Sequence of chain 1.D:
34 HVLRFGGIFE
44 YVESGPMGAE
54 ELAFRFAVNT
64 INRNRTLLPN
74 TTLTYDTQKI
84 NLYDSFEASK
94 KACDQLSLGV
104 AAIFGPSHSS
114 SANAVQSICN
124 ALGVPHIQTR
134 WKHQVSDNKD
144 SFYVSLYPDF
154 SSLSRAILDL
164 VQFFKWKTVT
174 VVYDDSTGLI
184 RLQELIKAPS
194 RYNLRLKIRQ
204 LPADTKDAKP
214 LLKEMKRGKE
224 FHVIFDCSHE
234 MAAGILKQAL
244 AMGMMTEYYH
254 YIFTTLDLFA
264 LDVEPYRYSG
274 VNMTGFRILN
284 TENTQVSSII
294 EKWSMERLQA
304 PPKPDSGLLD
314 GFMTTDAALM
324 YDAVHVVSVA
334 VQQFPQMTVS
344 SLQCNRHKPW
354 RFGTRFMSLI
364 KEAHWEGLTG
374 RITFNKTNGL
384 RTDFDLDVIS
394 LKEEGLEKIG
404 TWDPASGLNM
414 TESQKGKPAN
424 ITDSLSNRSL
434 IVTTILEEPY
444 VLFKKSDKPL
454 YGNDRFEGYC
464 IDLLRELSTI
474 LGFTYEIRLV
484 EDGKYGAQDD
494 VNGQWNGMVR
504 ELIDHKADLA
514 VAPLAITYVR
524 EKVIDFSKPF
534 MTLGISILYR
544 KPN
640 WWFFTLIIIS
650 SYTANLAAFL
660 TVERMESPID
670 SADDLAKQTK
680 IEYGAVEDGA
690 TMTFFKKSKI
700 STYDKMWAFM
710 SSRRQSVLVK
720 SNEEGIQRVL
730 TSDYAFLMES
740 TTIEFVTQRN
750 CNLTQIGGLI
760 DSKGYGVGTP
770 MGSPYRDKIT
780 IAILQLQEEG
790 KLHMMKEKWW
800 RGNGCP

Binding-site contacts:
Ligand atom N2 contacts residue ASN73 of chain 1.D at 3.0 Å (h-bond).
Ligand atom C4 contacts residue ASN73 of chain 1.D at 4.3 Å.
Ligand atom C1 contacts residue ASN73 of chain 1.D at 1.4 Å.
Ligand atom C5 contacts residue PRO72 of chain 1.D at 4.2 Å (hydrophobic).
Ligand atom C5 contacts residue ASN73 of chain 1.D at 3.7 Å.
Ligand atom O5 contacts residue ASN73 of chain 1.D at 2.4 Å (h-bond).
Ligand atom C2 contacts residue ASN73 of chain 1.D at 2.6 Å.
Ligand atom C7 contacts residue ASN73 of chain 1.D at 3.9 Å.
Ligand atom C3 contacts residue ASN73 of chain 1.D at 3.9 Å.
Ligand atom C1 contacts residue PRO72 of chain 1.D at 4.4 Å (hydrophobic).
Ligand atom O5 contacts residue PRO72 of chain 1.D at 3.3 Å.
Ligand atom C6 contacts residue PRO72 of chain 1.D at 3.7 Å (hydrophobic).
Ligand atom C8 contacts residue ASN73 of chain 1.D at 4.5 Å.
Ligand atom C6 contacts residue ASN73 of chain 1.D at 4.4 Å.

This protein binds this small molecule.
Small molecule (SMILES): CC(=O)N[C@@H]1[C@@H](O)[C@H](O)[C@@H](CO)O[C@H]1O